This protein binds this small molecule.
Small molecule (SMILES): CC(=O)N[C@@H]1[C@@H](O)[C@H](O)[C@@H](CO)O[C@H]1O

Sequence of chain 1.J:
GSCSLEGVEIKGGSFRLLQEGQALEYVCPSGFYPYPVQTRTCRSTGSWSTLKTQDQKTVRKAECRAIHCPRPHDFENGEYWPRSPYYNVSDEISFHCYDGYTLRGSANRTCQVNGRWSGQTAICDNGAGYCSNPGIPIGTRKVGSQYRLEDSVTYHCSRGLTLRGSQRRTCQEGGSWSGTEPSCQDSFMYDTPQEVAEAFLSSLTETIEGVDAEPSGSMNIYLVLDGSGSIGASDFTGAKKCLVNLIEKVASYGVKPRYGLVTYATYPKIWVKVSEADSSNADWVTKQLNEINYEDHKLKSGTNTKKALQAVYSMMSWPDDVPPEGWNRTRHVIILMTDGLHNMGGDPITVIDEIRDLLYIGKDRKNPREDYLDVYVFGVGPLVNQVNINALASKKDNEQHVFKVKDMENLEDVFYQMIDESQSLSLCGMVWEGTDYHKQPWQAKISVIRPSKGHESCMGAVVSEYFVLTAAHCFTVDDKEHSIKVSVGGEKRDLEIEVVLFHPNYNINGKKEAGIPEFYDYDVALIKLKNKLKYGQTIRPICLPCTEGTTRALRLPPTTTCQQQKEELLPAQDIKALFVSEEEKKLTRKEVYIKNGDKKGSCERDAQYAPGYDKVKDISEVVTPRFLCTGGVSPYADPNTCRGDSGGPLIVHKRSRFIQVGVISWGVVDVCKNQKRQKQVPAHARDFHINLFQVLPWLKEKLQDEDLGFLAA

Binding-site contacts:
Ligand atom C5 contacts residue ASN353 of chain 1.J at 3.6 Å.
Ligand atom O5 contacts residue TRP352 of chain 1.J at 4.3 Å.
Ligand atom C8 contacts residue ASN353 of chain 1.J at 3.3 Å.
Ligand atom C7 contacts residue ASN353 of chain 1.J at 3.1 Å.
Ligand atom C1 contacts residue ASN353 of chain 1.J at 1.4 Å.
Ligand atom N2 contacts residue ASN353 of chain 1.J at 2.6 Å (h-bond).
Ligand atom C3 contacts residue ASN353 of chain 1.J at 3.5 Å.
Ligand atom C8 contacts residue TYR397 of chain 1.J at 4.0 Å (hydrophobic).
Ligand atom N2 contacts residue ARG354 of chain 1.J at 4.2 Å.
Ligand atom C1 contacts residue TRP352 of chain 1.J at 4.5 Å (hydrophobic).
Ligand atom C8 contacts residue ARG354 of chain 1.J at 3.8 Å.
Ligand atom C7 contacts residue ARG354 of chain 1.J at 4.4 Å.
Ligand atom O7 contacts residue ASN353 of chain 1.J at 3.1 Å (h-bond).
Ligand atom O7 contacts residue ARG394 of chain 1.J at 3.8 Å.
Ligand atom C4 contacts residue ASN353 of chain 1.J at 3.9 Å.
Ligand atom O3 contacts residue ASN353 of chain 1.J at 4.4 Å.
Ligand atom C2 contacts residue ASN353 of chain 1.J at 2.0 Å.
Ligand atom O5 contacts residue ASN353 of chain 1.J at 2.4 Å (h-bond).